Binding-site contacts:
Ligand atom C8 contacts residue GLY102 of chain 29.C at 3.3 Å.
Ligand atom O3 contacts residue HIS149 of chain 29.E at 4.2 Å.
Ligand atom O6 contacts residue GLY156 of chain 29.E at 4.5 Å.
Ligand atom C6 contacts residue HIS158 of chain 29.E at 4.0 Å.
Ligand atom C6 contacts residue HIS149 of chain 29.E at 4.2 Å.
Ligand atom C1 contacts residue HIS149 of chain 29.E at 3.6 Å.
Ligand atom C3 contacts residue HIS149 of chain 29.E at 4.5 Å.
Ligand atom O7 contacts residue HIS149 of chain 29.E at 3.6 Å.
Ligand atom N2 contacts residue ASN153 of chain 29.E at 2.9 Å (h-bond).
Ligand atom C7 contacts residue ASN153 of chain 29.E at 3.3 Å.
Ligand atom C5 contacts residue ASN153 of chain 29.E at 3.6 Å.
Ligand atom C7 contacts residue HIS149 of chain 29.E at 4.5 Å.
Ligand atom C5 contacts residue HIS158 of chain 29.E at 4.2 Å.
Ligand atom C1 contacts residue HIS158 of chain 29.E at 3.9 Å.
Ligand atom C1 contacts residue THR155 of chain 29.E at 4.0 Å.
Ligand atom O6 contacts residue HIS158 of chain 29.E at 2.8 Å (h-bond).
Ligand atom O5 contacts residue THR155 of chain 29.E at 4.3 Å.
Ligand atom C2 contacts residue HIS149 of chain 29.E at 3.7 Å.
Ligand atom C5 contacts residue HIS149 of chain 29.E at 4.4 Å.
Ligand atom C3 contacts residue ASN153 of chain 29.E at 3.8 Å.
Ligand atom C1 contacts residue ASN153 of chain 29.E at 1.4 Å.
Ligand atom C8 contacts residue ASN153 of chain 29.E at 4.0 Å.
Ligand atom C2 contacts residue ASN153 of chain 29.E at 2.4 Å.
Ligand atom C4 contacts residue HIS149 of chain 29.E at 4.4 Å.
Ligand atom C4 contacts residue ASN153 of chain 29.E at 4.2 Å.
Ligand atom O5 contacts residue HIS158 of chain 29.E at 3.1 Å (h-bond).
Ligand atom O6 contacts residue HIS149 of chain 29.E at 3.0 Å (h-bond).
Ligand atom O5 contacts residue HIS149 of chain 29.E at 3.5 Å (h-bond).
Ligand atom O7 contacts residue ASN153 of chain 29.E at 3.3 Å (h-bond).
Ligand atom O6 contacts residue ASN153 of chain 29.E at 4.5 Å.
Ligand atom O5 contacts residue ASN153 of chain 29.E at 2.3 Å (h-bond).

Sequence of chain 29.E:
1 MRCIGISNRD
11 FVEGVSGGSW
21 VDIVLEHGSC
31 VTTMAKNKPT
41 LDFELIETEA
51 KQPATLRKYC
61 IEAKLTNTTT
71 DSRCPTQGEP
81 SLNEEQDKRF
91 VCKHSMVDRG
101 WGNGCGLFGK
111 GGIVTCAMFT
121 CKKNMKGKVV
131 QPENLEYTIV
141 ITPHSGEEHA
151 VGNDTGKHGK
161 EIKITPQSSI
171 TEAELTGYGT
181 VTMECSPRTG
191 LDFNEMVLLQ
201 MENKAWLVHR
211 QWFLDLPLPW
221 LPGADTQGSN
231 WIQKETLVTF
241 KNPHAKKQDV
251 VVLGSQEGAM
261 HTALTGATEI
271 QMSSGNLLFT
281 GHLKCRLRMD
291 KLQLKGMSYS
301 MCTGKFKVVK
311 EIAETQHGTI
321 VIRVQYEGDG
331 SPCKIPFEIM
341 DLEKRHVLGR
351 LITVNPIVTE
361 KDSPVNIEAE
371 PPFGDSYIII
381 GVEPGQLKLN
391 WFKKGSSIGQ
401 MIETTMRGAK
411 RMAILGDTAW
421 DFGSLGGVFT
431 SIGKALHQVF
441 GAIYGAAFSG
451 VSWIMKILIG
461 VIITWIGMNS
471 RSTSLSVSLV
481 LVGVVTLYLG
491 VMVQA

Sequence of chain 29.C:
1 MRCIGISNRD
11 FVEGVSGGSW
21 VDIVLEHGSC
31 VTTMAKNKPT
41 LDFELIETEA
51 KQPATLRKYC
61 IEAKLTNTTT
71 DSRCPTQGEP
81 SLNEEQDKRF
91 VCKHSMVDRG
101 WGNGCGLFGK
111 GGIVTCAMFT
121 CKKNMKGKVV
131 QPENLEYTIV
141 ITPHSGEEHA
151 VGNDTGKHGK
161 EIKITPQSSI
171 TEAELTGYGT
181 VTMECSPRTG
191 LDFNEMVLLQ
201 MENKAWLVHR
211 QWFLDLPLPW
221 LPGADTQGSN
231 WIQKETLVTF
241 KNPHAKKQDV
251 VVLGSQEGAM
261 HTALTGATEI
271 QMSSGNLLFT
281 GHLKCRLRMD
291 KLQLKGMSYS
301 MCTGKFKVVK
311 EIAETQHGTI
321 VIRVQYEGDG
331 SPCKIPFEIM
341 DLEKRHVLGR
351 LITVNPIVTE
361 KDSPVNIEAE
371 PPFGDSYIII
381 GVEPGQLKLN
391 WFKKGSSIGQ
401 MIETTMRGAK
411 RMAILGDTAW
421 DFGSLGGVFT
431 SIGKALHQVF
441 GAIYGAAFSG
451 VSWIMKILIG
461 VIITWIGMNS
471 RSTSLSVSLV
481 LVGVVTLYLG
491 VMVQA

The small molecule below binds the protein below.
Small molecule (SMILES): CC(=O)N[C@H]1[C@H](O[C@H]2[C@H](O)[C@@H](NC(C)=O)CO[C@@H]2CO)O[C@H](CO)[C@@H](O)[C@@H]1O